Binding-site contacts:
Ligand atom O3 contacts residue ASN650 of chain 1.B at 3.9 Å.
Ligand atom O5 contacts residue TRP627 of chain 1.B at 3.8 Å.
Ligand atom N2 contacts residue ASN650 of chain 1.B at 3.3 Å (h-bond).
Ligand atom C4 contacts residue ASP682 of chain 1.B at 3.4 Å.
Ligand atom C5 contacts residue ASN650 of chain 1.B at 3.7 Å.
Ligand atom C7 contacts residue ASN650 of chain 1.B at 4.0 Å.
Ligand atom C2 contacts residue ASP682 of chain 1.B at 4.2 Å.
Ligand atom C6 contacts residue TRP627 of chain 1.B at 3.6 Å (hydrophobic).
Ligand atom C2 contacts residue ASN650 of chain 1.B at 2.5 Å.
Ligand atom C1 contacts residue ASN650 of chain 1.B at 1.4 Å.
Ligand atom C3 contacts residue ASP682 of chain 1.B at 3.5 Å.
Ligand atom O7 contacts residue ASP682 of chain 1.B at 4.1 Å.
Ligand atom O5 contacts residue ASN650 of chain 1.B at 2.4 Å (h-bond).
Ligand atom O6 contacts residue TRP627 of chain 1.B at 4.2 Å.
Ligand atom C8 contacts residue ASN650 of chain 1.B at 4.1 Å.
Ligand atom C3 contacts residue ASN650 of chain 1.B at 3.7 Å.
Ligand atom C4 contacts residue ASN650 of chain 1.B at 4.2 Å.
Ligand atom O4 contacts residue ASP682 of chain 1.B at 2.4 Å (salt-bridge).
Ligand atom C5 contacts residue TRP627 of chain 1.B at 4.5 Å (hydrophobic).
Ligand atom N2 contacts residue ASP682 of chain 1.B at 3.5 Å (salt-bridge).
Ligand atom C7 contacts residue ASP682 of chain 1.B at 4.0 Å.

This small molecule binds to this protein.
Small molecule (SMILES): CC(=O)N[C@@H]1[C@@H](O)[C@H](O)[C@@H](CO)O[C@H]1O

Sequence of chain 1.B:
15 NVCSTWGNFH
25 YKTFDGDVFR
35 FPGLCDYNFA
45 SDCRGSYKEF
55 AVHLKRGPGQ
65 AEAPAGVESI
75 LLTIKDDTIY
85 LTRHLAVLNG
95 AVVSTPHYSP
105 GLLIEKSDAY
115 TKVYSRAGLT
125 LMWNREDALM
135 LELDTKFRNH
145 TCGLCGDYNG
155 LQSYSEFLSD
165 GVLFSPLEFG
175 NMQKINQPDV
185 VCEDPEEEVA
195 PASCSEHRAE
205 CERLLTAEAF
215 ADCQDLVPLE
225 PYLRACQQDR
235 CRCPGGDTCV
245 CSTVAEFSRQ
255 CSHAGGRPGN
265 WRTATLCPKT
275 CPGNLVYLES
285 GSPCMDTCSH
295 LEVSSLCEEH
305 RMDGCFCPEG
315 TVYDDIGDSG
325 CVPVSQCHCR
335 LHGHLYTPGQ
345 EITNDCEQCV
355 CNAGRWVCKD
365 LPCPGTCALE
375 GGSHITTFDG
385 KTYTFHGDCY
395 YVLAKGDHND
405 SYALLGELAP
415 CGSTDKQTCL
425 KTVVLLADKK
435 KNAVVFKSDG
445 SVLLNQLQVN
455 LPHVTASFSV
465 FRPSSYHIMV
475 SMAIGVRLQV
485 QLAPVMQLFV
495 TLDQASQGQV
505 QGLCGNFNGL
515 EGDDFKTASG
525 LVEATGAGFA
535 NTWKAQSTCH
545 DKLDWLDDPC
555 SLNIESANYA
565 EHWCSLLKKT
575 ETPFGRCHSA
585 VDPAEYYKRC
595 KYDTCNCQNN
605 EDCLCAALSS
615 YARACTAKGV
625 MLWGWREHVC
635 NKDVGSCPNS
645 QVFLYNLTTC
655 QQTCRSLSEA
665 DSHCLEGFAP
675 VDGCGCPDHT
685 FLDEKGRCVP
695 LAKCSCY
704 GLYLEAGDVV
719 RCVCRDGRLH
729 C